A protein and the small-molecule ligand that binds it are described below.
Small molecule (SMILES): CC(=O)N[C@@H]1[C@@H](O)[C@H](O)[C@@H](CO)O[C@H]1O

Sequence of chain 1.A:
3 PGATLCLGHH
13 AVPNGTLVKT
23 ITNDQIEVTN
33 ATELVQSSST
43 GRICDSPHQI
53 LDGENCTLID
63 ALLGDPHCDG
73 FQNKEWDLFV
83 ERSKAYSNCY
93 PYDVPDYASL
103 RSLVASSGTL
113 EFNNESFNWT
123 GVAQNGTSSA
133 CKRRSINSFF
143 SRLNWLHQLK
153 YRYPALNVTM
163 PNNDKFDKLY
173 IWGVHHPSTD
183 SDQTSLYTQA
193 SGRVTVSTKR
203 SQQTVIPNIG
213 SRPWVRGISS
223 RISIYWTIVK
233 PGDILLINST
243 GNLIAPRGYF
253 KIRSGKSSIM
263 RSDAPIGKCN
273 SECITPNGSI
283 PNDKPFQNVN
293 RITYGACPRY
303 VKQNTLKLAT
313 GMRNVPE

Binding-site contacts:
Ligand atom C4 contacts residue ASN127 of chain 1.A at 4.2 Å.
Ligand atom C2 contacts residue ASN127 of chain 1.A at 2.5 Å.
Ligand atom C1 contacts residue ASN127 of chain 1.A at 1.4 Å.
Ligand atom C8 contacts residue GLN126 of chain 1.A at 3.3 Å.
Ligand atom N2 contacts residue GLN126 of chain 1.A at 3.7 Å.
Ligand atom O5 contacts residue ASN127 of chain 1.A at 2.3 Å (h-bond).
Ligand atom C1 contacts residue ARG249 of chain 1.A at 4.4 Å.
Ligand atom C5 contacts residue ASN127 of chain 1.A at 3.6 Å.
Ligand atom O6 contacts residue ASN127 of chain 1.A at 4.3 Å.
Ligand atom N2 contacts residue ASN127 of chain 1.A at 3.1 Å (h-bond).
Ligand atom C7 contacts residue ASN127 of chain 1.A at 3.4 Å.
Ligand atom O7 contacts residue ASN127 of chain 1.A at 3.2 Å (h-bond).
Ligand atom C7 contacts residue GLN126 of chain 1.A at 3.9 Å.
Ligand atom C3 contacts residue ASN127 of chain 1.A at 3.8 Å.